Sequence of chain 53.B:
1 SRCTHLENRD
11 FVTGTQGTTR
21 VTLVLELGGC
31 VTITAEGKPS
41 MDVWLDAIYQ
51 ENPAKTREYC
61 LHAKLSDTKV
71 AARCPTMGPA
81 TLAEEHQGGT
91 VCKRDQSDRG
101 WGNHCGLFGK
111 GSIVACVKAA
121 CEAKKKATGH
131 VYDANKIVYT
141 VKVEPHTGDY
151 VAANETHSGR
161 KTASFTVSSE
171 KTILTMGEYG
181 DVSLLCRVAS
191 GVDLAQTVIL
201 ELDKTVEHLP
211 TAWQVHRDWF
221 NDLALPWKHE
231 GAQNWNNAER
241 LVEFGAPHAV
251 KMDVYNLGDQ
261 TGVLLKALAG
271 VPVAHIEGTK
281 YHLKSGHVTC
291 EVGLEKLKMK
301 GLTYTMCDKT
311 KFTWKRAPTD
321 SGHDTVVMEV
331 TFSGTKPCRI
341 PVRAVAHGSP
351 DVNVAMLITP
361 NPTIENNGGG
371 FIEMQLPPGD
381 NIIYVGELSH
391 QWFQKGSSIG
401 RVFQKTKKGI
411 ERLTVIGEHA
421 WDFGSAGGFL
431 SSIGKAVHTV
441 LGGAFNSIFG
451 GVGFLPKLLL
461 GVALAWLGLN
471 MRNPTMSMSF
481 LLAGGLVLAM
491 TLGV

Sequence of chain 53.A:
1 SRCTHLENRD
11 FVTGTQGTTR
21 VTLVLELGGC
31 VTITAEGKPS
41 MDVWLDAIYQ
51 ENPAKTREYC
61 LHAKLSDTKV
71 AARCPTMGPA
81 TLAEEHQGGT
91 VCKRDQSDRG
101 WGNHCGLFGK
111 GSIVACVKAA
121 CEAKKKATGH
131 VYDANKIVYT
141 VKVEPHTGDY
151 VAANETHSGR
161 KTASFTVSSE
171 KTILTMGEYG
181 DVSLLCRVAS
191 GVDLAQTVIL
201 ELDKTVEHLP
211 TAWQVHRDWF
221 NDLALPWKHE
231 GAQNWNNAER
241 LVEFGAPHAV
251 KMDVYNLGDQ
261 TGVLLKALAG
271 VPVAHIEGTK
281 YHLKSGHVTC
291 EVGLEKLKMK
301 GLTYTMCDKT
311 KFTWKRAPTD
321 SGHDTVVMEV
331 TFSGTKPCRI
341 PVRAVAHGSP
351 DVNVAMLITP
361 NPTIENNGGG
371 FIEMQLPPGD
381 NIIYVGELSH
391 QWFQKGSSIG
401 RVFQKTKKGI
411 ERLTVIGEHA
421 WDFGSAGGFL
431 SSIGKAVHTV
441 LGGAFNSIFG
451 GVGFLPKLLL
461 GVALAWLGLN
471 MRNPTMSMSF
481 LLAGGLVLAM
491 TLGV

Binding-site contacts:
Ligand atom C2 contacts residue ASN154 of chain 53.A at 2.4 Å.
Ligand atom C6 contacts residue VAL250 of chain 53.B at 4.3 Å (hydrophobic).
Ligand atom C3 contacts residue ASN154 of chain 53.A at 3.8 Å.
Ligand atom O5 contacts residue HIS104 of chain 53.B at 3.1 Å.
Ligand atom C6 contacts residue HIS104 of chain 53.B at 3.5 Å.
Ligand atom O5 contacts residue ASN154 of chain 53.A at 2.3 Å (h-bond).
Ligand atom C5 contacts residue HIS104 of chain 53.B at 3.2 Å.
Ligand atom N2 contacts residue ASN154 of chain 53.A at 2.9 Å (h-bond).
Ligand atom C8 contacts residue HIS104 of chain 53.B at 4.5 Å.
Ligand atom C7 contacts residue ASN154 of chain 53.A at 3.4 Å.
Ligand atom C1 contacts residue HIS104 of chain 53.B at 3.7 Å.
Ligand atom C1 contacts residue ASN154 of chain 53.A at 1.4 Å.
Ligand atom C5 contacts residue ASN154 of chain 53.A at 3.6 Å.
Ligand atom O7 contacts residue ASN154 of chain 53.A at 3.4 Å (h-bond).
Ligand atom C4 contacts residue ASN154 of chain 53.A at 4.2 Å.
Ligand atom C8 contacts residue ASN154 of chain 53.A at 3.7 Å.
Ligand atom C4 contacts residue HIS104 of chain 53.B at 4.5 Å.

This small molecule binds to this protein.
Small molecule (SMILES): CC(=O)N[C@H]1[C@H](O[C@H]2[C@H](O)[C@@H](NC(C)=O)CO[C@@H]2CO[C@@H]2O[C@@H](C)[C@@H](O)[C@@H](O)[C@@H]2O)O[C@H](CO)[C@@H](O)[C@@H]1O